A protein and the small-molecule ligand that binds it are described below.
Small molecule (SMILES): CC(=O)N[C@@H]1[C@@H](O)[C@H](O)[C@@H](CO)O[C@H]1O

Binding-site contacts:
Ligand atom C8 contacts residue ASN1085 of chain 1.B at 3.6 Å.
Ligand atom C4 contacts residue THR1087 of chain 1.B at 4.4 Å.
Ligand atom C1 contacts residue HIS1088 of chain 1.B at 4.4 Å.
Ligand atom C6 contacts residue PHE1090 of chain 1.B at 3.8 Å (hydrophobic).
Ligand atom N2 contacts residue ASN1085 of chain 1.B at 2.8 Å (h-bond).
Ligand atom C6 contacts residue HIS1088 of chain 1.B at 4.1 Å.
Ligand atom C7 contacts residue ASN1085 of chain 1.B at 3.0 Å.
Ligand atom C5 contacts residue PHE1090 of chain 1.B at 4.4 Å (hydrophobic).
Ligand atom O7 contacts residue ASN1085 of chain 1.B at 3.0 Å (h-bond).
Ligand atom C2 contacts residue THR1087 of chain 1.B at 3.5 Å.
Ligand atom O5 contacts residue PHE1090 of chain 1.B at 3.9 Å.
Ligand atom C3 contacts residue ASN1085 of chain 1.B at 3.8 Å.
Ligand atom C5 contacts residue THR1087 of chain 1.B at 3.9 Å.
Ligand atom C5 contacts residue ASN1085 of chain 1.B at 3.7 Å.
Ligand atom C3 contacts residue THR1087 of chain 1.B at 3.7 Å.
Ligand atom C1 contacts residue ASN1085 of chain 1.B at 1.4 Å.
Ligand atom C2 contacts residue ASN1085 of chain 1.B at 2.4 Å.
Ligand atom O6 contacts residue HIS1088 of chain 1.B at 4.5 Å.
Ligand atom N2 contacts residue THR1087 of chain 1.B at 3.5 Å (h-bond).
Ligand atom O5 contacts residue HIS1088 of chain 1.B at 4.2 Å.
Ligand atom C4 contacts residue ASN1085 of chain 1.B at 4.2 Å.
Ligand atom C5 contacts residue HIS1088 of chain 1.B at 3.6 Å.
Ligand atom O5 contacts residue THR1087 of chain 1.B at 3.8 Å.
Ligand atom O4 contacts residue HIS1088 of chain 1.B at 4.3 Å.
Ligand atom C1 contacts residue THR1087 of chain 1.B at 3.0 Å.
Ligand atom O5 contacts residue ASN1085 of chain 1.B at 2.4 Å (h-bond).

Sequence of chain 1.B:
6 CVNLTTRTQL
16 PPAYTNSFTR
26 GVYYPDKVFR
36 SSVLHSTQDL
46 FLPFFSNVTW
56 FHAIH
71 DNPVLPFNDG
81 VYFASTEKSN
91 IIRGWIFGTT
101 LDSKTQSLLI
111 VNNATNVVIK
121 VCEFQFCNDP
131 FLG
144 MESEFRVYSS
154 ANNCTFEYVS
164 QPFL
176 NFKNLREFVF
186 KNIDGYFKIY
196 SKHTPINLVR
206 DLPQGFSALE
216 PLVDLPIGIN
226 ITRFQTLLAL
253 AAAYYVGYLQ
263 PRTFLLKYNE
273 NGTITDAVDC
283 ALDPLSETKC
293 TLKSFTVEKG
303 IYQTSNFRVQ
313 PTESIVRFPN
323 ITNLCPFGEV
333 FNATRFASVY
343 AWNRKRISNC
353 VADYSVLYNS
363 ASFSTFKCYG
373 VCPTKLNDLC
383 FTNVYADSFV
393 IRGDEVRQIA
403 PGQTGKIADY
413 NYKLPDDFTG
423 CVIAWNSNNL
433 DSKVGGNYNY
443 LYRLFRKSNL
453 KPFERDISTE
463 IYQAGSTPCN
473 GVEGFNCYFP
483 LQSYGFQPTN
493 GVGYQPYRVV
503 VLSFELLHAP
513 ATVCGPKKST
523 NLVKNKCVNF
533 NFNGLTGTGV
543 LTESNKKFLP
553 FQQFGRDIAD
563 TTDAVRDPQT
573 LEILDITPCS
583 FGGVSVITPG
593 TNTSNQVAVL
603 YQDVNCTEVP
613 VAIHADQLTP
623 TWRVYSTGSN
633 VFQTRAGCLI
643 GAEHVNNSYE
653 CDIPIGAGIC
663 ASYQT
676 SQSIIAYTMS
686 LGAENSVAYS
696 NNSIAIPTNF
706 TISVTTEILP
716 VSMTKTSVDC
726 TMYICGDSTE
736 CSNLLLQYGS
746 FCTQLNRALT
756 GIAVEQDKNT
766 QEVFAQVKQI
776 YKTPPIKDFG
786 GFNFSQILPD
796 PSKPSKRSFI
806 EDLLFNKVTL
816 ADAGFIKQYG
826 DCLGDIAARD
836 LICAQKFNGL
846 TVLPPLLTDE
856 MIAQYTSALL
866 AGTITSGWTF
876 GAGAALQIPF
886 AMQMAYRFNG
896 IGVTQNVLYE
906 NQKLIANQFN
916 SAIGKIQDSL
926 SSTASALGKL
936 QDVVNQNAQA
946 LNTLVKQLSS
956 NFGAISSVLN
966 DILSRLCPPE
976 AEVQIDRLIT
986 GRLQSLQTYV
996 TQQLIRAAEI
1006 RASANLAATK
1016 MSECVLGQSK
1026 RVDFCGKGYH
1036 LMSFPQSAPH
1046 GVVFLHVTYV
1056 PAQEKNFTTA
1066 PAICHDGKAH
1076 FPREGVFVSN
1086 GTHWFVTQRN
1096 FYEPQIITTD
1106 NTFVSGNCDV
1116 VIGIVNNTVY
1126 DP